This protein binds this small molecule.
Small molecule (SMILES): CC(=O)N[C@@H]1[C@@H](O)[C@H](O)[C@@H](CO)O[C@H]1O

Sequence of chain 1.D:
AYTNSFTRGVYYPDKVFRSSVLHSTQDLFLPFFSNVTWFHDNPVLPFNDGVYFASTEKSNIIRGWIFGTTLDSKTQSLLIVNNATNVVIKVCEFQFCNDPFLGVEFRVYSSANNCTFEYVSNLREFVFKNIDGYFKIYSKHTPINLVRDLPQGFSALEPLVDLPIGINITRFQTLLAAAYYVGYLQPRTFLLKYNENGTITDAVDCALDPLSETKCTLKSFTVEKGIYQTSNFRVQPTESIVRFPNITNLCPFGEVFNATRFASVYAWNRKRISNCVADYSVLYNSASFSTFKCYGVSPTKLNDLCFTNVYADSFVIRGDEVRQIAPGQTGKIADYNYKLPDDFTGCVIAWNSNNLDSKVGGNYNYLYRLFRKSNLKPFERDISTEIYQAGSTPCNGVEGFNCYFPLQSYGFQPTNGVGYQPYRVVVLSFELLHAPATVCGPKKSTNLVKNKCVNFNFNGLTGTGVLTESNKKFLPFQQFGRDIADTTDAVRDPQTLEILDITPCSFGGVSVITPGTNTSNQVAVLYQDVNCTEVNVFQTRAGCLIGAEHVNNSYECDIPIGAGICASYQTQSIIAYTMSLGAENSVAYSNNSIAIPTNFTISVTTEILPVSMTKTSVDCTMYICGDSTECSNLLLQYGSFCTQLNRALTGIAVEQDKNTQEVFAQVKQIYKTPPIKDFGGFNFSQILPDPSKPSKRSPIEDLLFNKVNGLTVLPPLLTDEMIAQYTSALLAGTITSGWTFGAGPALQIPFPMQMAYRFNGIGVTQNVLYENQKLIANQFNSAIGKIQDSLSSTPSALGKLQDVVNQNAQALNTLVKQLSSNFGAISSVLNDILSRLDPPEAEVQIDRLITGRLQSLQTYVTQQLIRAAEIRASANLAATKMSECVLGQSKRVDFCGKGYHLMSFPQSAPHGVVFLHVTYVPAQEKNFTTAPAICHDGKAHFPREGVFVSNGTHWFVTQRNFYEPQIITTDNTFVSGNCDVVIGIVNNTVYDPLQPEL

Binding-site contacts:
Ligand atom C8 contacts residue ILE233 of chain 1.D at 3.7 Å (hydrophobic).
Ligand atom C8 contacts residue GLY232 of chain 1.D at 3.5 Å.
Ligand atom N2 contacts residue ASN234 of chain 1.D at 3.0 Å (h-bond).
Ligand atom C2 contacts residue ASN234 of chain 1.D at 2.5 Å.
Ligand atom C5 contacts residue ASN234 of chain 1.D at 3.8 Å.
Ligand atom C3 contacts residue ASN234 of chain 1.D at 3.9 Å.
Ligand atom C4 contacts residue ASN234 of chain 1.D at 4.3 Å.
Ligand atom O7 contacts residue ASN234 of chain 1.D at 3.2 Å (h-bond).
Ligand atom C7 contacts residue ASN234 of chain 1.D at 3.3 Å.
Ligand atom C7 contacts residue GLY232 of chain 1.D at 4.3 Å.
Ligand atom O7 contacts residue GLY232 of chain 1.D at 3.8 Å.
Ligand atom C7 contacts residue ILE233 of chain 1.D at 4.4 Å (hydrophobic).
Ligand atom C8 contacts residue ASN234 of chain 1.D at 4.0 Å.
Ligand atom C1 contacts residue ASN234 of chain 1.D at 1.5 Å.
Ligand atom O5 contacts residue ASN234 of chain 1.D at 2.4 Å (h-bond).